A small-molecule ligand and the protein it binds are described below.
Small molecule (SMILES): CC(=O)N[C@H]1[C@H](O[C@H]2[C@H](O)[C@@H](NC(C)=O)CO[C@@H]2CO)O[C@H](CO)[C@@H](O[C@@H]2O[C@H](CO[C@H]3O[C@H](CO[C@H]4O[C@H](CO)[C@@H](O)[C@H](O)[C@@H]4O)[C@@H](O)[C@H](O[C@H]4O[C@H](CO)[C@@H](O)[C@H](O)[C@@H]4O)[C@@H]3O)[C@@H](O)[C@H](O[C@H]3O[C@H](CO)[C@@H](O)[C@H](O)[C@@H]3O[C@H]3O[C@H](CO)[C@@H](O)[C@H](O)[C@@H]3O)[C@@H]2O)[C@@H]1O

Binding-site contacts:
Ligand atom O7 contacts residue TRP202 of chain 1.C at 3.2 Å.
Ligand atom O5 contacts residue GLN263 of chain 1.C at 3.3 Å (h-bond).
Ligand atom C5 contacts residue ASN275 of chain 1.C at 3.7 Å.
Ligand atom C7 contacts residue ASP160 of chain 1.C at 3.7 Å.
Ligand atom C1 contacts residue ASN275 of chain 1.C at 1.4 Å.
Ligand atom C7 contacts residue CYS161 of chain 1.C at 4.0 Å (hydrophobic).
Ligand atom O2 contacts residue GLY140 of chain 1.C at 3.1 Å (h-bond).
Ligand atom C7 contacts residue ASN275 of chain 1.C at 3.7 Å.
Ligand atom O4 contacts residue ARG142 of chain 1.C at 3.4 Å (salt-bridge).
Ligand atom O3 contacts residue PRO152 of chain 1.C at 3.3 Å.
Ligand atom O7 contacts residue ASP160 of chain 1.C at 4.0 Å.
Ligand atom C8 contacts residue ASP160 of chain 1.C at 3.2 Å.
Ligand atom N2 contacts residue TRP202 of chain 1.C at 4.0 Å.
Ligand atom O7 contacts residue VAL162 of chain 1.C at 3.9 Å.
Ligand atom C8 contacts residue PRO152 of chain 1.C at 3.7 Å (hydrophobic).
Ligand atom C6 contacts residue GLN263 of chain 1.C at 3.2 Å.
Ligand atom C5 contacts residue ARG142 of chain 1.C at 4.0 Å.
Ligand atom O6 contacts residue GLY153 of chain 1.C at 3.4 Å.
Ligand atom O6 contacts residue PRO152 of chain 1.C at 3.7 Å.
Ligand atom C7 contacts residue TRP202 of chain 1.C at 3.6 Å (hydrophobic).
Ligand atom C5 contacts residue THR277 of chain 1.C at 3.8 Å.
Ligand atom O4 contacts residue SER151 of chain 1.C at 3.9 Å.
Ligand atom C2 contacts residue ASN275 of chain 1.C at 2.5 Å.
Ligand atom O3 contacts residue SER151 of chain 1.C at 4.0 Å.
Ligand atom C3 contacts residue PRO152 of chain 1.C at 4.0 Å (hydrophobic).
Ligand atom O5 contacts residue SER154 of chain 1.C at 4.0 Å.
Ligand atom O2 contacts residue SER154 of chain 1.C at 3.8 Å.
Ligand atom C4 contacts residue PRO152 of chain 1.C at 3.9 Å (hydrophobic).
Ligand atom O5 contacts residue PRO152 of chain 1.C at 3.9 Å.
Ligand atom O6 contacts residue PRO152 of chain 1.C at 3.4 Å.
Ligand atom O6 contacts residue GLN263 of chain 1.C at 3.1 Å (h-bond).
Ligand atom O7 contacts residue CYS161 of chain 1.C at 3.7 Å.
Ligand atom O5 contacts residue ASN275 of chain 1.C at 2.4 Å (h-bond).
Ligand atom C5 contacts residue GLN263 of chain 1.C at 3.9 Å.
Ligand atom C1 contacts residue SER151 of chain 1.C at 3.8 Å.
Ligand atom N2 contacts residue ASN275 of chain 1.C at 2.9 Å (h-bond).
Ligand atom C8 contacts residue CYS161 of chain 1.C at 3.3 Å (hydrophobic).
Ligand atom O2 contacts residue SER151 of chain 1.C at 3.8 Å.
Ligand atom C3 contacts residue ASN275 of chain 1.C at 3.8 Å.
Ligand atom C4 contacts residue SER151 of chain 1.C at 3.5 Å.

Sequence of chain 1.C:
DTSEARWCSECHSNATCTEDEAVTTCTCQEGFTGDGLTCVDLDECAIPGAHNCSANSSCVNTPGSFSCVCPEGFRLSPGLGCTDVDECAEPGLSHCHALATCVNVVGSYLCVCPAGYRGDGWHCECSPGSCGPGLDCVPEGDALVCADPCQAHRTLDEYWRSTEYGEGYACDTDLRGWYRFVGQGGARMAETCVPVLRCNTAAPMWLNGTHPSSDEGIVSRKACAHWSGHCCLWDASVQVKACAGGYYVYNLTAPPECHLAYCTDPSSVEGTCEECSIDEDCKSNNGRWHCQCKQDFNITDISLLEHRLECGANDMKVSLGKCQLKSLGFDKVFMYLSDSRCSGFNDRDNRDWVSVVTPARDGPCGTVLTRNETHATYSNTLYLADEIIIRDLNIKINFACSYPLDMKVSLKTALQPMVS